Binding-site contacts:
Ligand atom C21 contacts residue TYR47 of chain 1.D at 3.8 Å (hydrophobic).
Ligand atom C17 contacts residue TYR47 of chain 1.D at 3.3 Å (hydrophobic).
Ligand atom CL41 contacts residue TYR240 of chain 1.D at 3.6 Å.
Ligand atom C12 contacts residue SER226 of chain 1.D at 3.8 Å.
Ligand atom C14 contacts residue HIS43 of chain 1.D at 3.9 Å.
Ligand atom C16 contacts residue TYR47 of chain 1.D at 3.4 Å (hydrophobic).
Ligand atom C25 contacts residue TRP227 of chain 1.D at 3.1 Å (hydrophobic).
Ligand atom N33 contacts residue GLY228 of chain 1.D at 2.9 Å (h-bond).
Ligand atom CL41 contacts residue VAL225 of chain 1.D at 3.3 Å.
Ligand atom CL41 contacts residue PHE239 of chain 1.D at 3.4 Å.
Ligand atom C20 contacts residue TYR47 of chain 1.D at 3.7 Å (hydrophobic).
Ligand atom C38 contacts residue ALA200 of chain 1.D at 3.6 Å (hydrophobic).
Ligand atom N33 contacts residue GLY230 of chain 1.D at 3.5 Å (h-bond).
Ligand atom C39 contacts residue GLY228 of chain 1.D at 3.6 Å.
Ligand atom C17 contacts residue TRP92 of chain 1.D at 3.9 Å (hydrophobic).
Ligand atom O31 contacts residue GLY228 of chain 1.D at 2.9 Å (h-bond).
Ligand atom C37 contacts residue ALA200 of chain 1.D at 3.7 Å (hydrophobic).
Ligand atom C18 contacts residue TYR47 of chain 1.D at 3.3 Å (hydrophobic).
Ligand atom O40 contacts residue CYS201 of chain 1.D at 3.3 Å.
Ligand atom C11 contacts residue SER226 of chain 1.D at 3.2 Å.
Ligand atom S36 contacts residue TRP227 of chain 1.D at 3.5 Å.
Ligand atom O40 contacts residue GLU202 of chain 1.D at 3.2 Å (salt-bridge).
Ligand atom C17 contacts residue LEU96 of chain 1.D at 3.9 Å (hydrophobic).
Ligand atom S36 contacts residue GLY228 of chain 1.D at 3.5 Å (h-bond).
Ligand atom C11 contacts residue TRP227 of chain 1.D at 3.7 Å (hydrophobic).
Ligand atom C37 contacts residue TRP227 of chain 1.D at 3.6 Å (hydrophobic).
Ligand atom C39 contacts residue GLY230 of chain 1.D at 3.5 Å.
Ligand atom C05 contacts residue GLY228 of chain 1.D at 3.2 Å.
Ligand atom O31 contacts residue TRP227 of chain 1.D at 3.5 Å.
Ligand atom C39 contacts residue ALA200 of chain 1.D at 3.3 Å (hydrophobic).
Ligand atom C35 contacts residue GLY228 of chain 1.D at 3.5 Å.
Ligand atom C15 contacts residue TYR47 of chain 1.D at 3.7 Å (hydrophobic).
Ligand atom C27 contacts residue TRP227 of chain 1.D at 3.6 Å (hydrophobic).
Ligand atom C38 contacts residue ASP199 of chain 1.D at 3.2 Å.
Ligand atom S22 contacts residue GLU94 of chain 1.D at 3.5 Å (salt-bridge).
Ligand atom C19 contacts residue TYR47 of chain 1.D at 3.3 Å (hydrophobic).
Ligand atom CL41 contacts residue TRP227 of chain 1.D at 3.8 Å.
Ligand atom C21 contacts residue TRP92 of chain 1.D at 3.7 Å (hydrophobic).
Ligand atom O29 contacts residue GLU229 of chain 1.D at 3.6 Å.
Ligand atom C32 contacts residue GLY228 of chain 1.D at 3.1 Å.

A small-molecule ligand and the protein it binds are described below.
Small molecule (SMILES): O=C1CCSCc2ccc(cc2)CSCC2CN(C2)C(=O)[C@H]2CCCN(C2)C(=O)[C@@H](CNC(=O)c2ccc(Cl)s2)N1

Sequence of chain 1.D:
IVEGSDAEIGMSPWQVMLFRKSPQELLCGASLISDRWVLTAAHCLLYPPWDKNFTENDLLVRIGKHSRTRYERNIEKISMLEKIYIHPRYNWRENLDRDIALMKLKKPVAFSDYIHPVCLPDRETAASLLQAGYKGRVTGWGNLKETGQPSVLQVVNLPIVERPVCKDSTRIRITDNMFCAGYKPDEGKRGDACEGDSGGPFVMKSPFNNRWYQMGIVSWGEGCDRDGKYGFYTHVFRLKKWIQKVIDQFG